This small molecule binds to this protein.
Small molecule (SMILES): CC(=O)N[C@@H]1[C@@H](O)[C@H](O)[C@@H](CO)O[C@H]1O

Sequence of chain 1.E:
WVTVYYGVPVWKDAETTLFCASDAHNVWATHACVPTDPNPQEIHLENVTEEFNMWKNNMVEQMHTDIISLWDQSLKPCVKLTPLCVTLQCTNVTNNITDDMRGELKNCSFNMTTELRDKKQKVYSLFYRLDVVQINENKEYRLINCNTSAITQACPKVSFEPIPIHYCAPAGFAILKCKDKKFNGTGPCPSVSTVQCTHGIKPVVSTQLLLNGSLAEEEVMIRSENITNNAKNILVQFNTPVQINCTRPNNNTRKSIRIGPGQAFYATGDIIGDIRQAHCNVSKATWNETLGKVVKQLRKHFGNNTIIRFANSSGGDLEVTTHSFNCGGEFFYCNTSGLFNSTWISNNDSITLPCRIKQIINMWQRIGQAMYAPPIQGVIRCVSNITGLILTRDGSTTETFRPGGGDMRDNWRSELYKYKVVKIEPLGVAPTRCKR

Binding-site contacts:
Ligand atom O7 contacts residue ASN281 of chain 1.E at 4.2 Å.
Ligand atom C5 contacts residue ASN281 of chain 1.E at 3.7 Å.
Ligand atom N2 contacts residue ASN284 of chain 1.E at 3.8 Å.
Ligand atom C7 contacts residue ASN284 of chain 1.E at 4.0 Å.
Ligand atom C2 contacts residue ASN281 of chain 1.E at 2.5 Å.
Ligand atom C7 contacts residue THR283 of chain 1.E at 3.8 Å.
Ligand atom O7 contacts residue ASN284 of chain 1.E at 4.5 Å.
Ligand atom O7 contacts residue THR283 of chain 1.E at 3.1 Å.
Ligand atom O5 contacts residue ASN281 of chain 1.E at 2.4 Å (h-bond).
Ligand atom C4 contacts residue ASN281 of chain 1.E at 4.2 Å.
Ligand atom C7 contacts residue ASN281 of chain 1.E at 4.0 Å.
Ligand atom C1 contacts residue ASN281 of chain 1.E at 1.5 Å.
Ligand atom C8 contacts residue THR283 of chain 1.E at 4.0 Å.
Ligand atom C8 contacts residue ASN284 of chain 1.E at 3.6 Å.
Ligand atom C3 contacts residue ASN281 of chain 1.E at 3.8 Å.
Ligand atom N2 contacts residue ASN281 of chain 1.E at 2.9 Å (h-bond).